Sequence of chain 1.A:
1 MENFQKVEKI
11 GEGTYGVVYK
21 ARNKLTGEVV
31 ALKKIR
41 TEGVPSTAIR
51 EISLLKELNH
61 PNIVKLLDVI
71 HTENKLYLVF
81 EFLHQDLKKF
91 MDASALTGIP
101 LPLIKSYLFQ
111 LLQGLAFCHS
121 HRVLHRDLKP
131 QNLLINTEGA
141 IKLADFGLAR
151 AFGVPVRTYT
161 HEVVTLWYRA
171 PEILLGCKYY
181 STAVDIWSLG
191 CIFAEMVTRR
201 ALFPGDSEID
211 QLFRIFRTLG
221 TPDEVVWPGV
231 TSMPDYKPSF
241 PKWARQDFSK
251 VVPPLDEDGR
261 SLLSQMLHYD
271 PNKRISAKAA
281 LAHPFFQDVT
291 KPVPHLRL

A small-molecule ligand and the protein it binds are described below.
Small molecule (SMILES): Nc1nccc(-c2cc(Cl)sc2Cl)n1

Binding-site contacts:
Ligand atom C5A contacts residue LYS33 of chain 1.A at 3.6 Å.
Ligand atom CL6A contacts residue ASN132 of chain 1.A at 3.8 Å.
Ligand atom C2 contacts residue LYS33 of chain 1.A at 4.1 Å.
Ligand atom N7 contacts residue VAL64 of chain 1.A at 3.6 Å.
Ligand atom N7 contacts residue PHE80 of chain 1.A at 3.9 Å.
Ligand atom C6 contacts residue PHE82 of chain 1.A at 3.9 Å (hydrophobic).
Ligand atom C5 contacts residue LEU134 of chain 1.A at 4.0 Å (hydrophobic).
Ligand atom C6 contacts residue LEU83 of chain 1.A at 3.4 Å (hydrophobic).
Ligand atom CL6A contacts residue GLN131 of chain 1.A at 3.8 Å.
Ligand atom C4A contacts residue VAL18 of chain 1.A at 3.6 Å (hydrophobic).
Ligand atom N3 contacts residue LYS33 of chain 1.A at 3.2 Å (salt-bridge).
Ligand atom C2 contacts residue ALA31 of chain 1.A at 3.5 Å (hydrophobic).
Ligand atom C1A contacts residue GLN131 of chain 1.A at 4.0 Å.
Ligand atom CL7A contacts residue GLU12 of chain 1.A at 3.6 Å.
Ligand atom C2 contacts residue LEU134 of chain 1.A at 3.3 Å (hydrophobic).
Ligand atom CL6A contacts residue LYS33 of chain 1.A at 3.3 Å.
Ligand atom CL7A contacts residue GLY13 of chain 1.A at 4.0 Å.
Ligand atom C4A contacts residue ILE10 of chain 1.A at 3.9 Å (hydrophobic).
Ligand atom C4 contacts residue LEU134 of chain 1.A at 3.9 Å (hydrophobic).
Ligand atom N7 contacts residue GLU81 of chain 1.A at 3.0 Å (salt-bridge).
Ligand atom CL7A contacts residue VAL18 of chain 1.A at 4.0 Å.
Ligand atom N1 contacts residue LEU134 of chain 1.A at 3.4 Å.
Ligand atom C6 contacts residue ILE10 of chain 1.A at 3.9 Å (hydrophobic).
Ligand atom C4 contacts residue LYS33 of chain 1.A at 3.8 Å.
Ligand atom C3A contacts residue VAL18 of chain 1.A at 4.0 Å (hydrophobic).
Ligand atom N7 contacts residue ALA31 of chain 1.A at 3.5 Å.
Ligand atom C5 contacts residue ILE10 of chain 1.A at 3.9 Å (hydrophobic).
Ligand atom N1 contacts residue LEU83 of chain 1.A at 3.6 Å.
Ligand atom C6 contacts residue LEU134 of chain 1.A at 3.9 Å (hydrophobic).
Ligand atom S2A contacts residue GLN131 of chain 1.A at 4.0 Å.
Ligand atom C2 contacts residue GLU81 of chain 1.A at 3.9 Å.
Ligand atom N1 contacts residue ALA31 of chain 1.A at 3.5 Å.
Ligand atom CL7A contacts residue GLY11 of chain 1.A at 3.7 Å.
Ligand atom N7 contacts residue LEU134 of chain 1.A at 3.6 Å.
Ligand atom C1A contacts residue LYS33 of chain 1.A at 3.4 Å.
Ligand atom N1 contacts residue GLU81 of chain 1.A at 3.8 Å.
Ligand atom CL6A contacts residue ASP145 of chain 1.A at 4.1 Å.
Ligand atom N3 contacts residue LEU134 of chain 1.A at 3.5 Å.
Ligand atom CL6A contacts residue ALA144 of chain 1.A at 3.5 Å.
Ligand atom N1 contacts residue PHE82 of chain 1.A at 4.0 Å.